Sequence of chain 1.G:
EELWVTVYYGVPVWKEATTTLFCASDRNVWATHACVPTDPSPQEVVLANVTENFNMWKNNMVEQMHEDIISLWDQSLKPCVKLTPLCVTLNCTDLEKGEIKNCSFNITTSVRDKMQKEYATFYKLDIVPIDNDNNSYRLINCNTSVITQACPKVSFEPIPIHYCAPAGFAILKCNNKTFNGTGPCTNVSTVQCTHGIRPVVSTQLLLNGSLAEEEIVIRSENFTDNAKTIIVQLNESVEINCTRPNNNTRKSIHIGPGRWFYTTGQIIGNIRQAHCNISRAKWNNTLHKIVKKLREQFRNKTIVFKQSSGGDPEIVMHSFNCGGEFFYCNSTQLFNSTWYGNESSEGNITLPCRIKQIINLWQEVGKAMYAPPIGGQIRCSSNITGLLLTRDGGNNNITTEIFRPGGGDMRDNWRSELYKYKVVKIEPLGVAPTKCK

This small molecule binds to this protein.
Small molecule (SMILES): CC(=O)N[C@@H]1[C@@H](O)[C@H](O)[C@@H](CO)O[C@H]1O

Binding-site contacts:
Ligand atom C3 contacts residue ASN435 of chain 1.G at 3.9 Å.
Ligand atom O7 contacts residue GLU1 of chain 1.L at 4.1 Å.
Ligand atom N2 contacts residue GLU1 of chain 1.L at 3.9 Å.
Ligand atom C2 contacts residue GLU1 of chain 1.L at 4.5 Å.
Ligand atom C1 contacts residue ASN435 of chain 1.G at 1.5 Å.
Ligand atom C2 contacts residue ASN435 of chain 1.G at 2.5 Å.
Ligand atom O5 contacts residue ASN435 of chain 1.G at 2.5 Å (h-bond).
Ligand atom N2 contacts residue ASN435 of chain 1.G at 3.0 Å (h-bond).
Ligand atom C8 contacts residue ILE2 of chain 1.L at 3.8 Å (hydrophobic).
Ligand atom C3 contacts residue GLU1 of chain 1.L at 4.3 Å.
Ligand atom C4 contacts residue ASN435 of chain 1.G at 4.4 Å.
Ligand atom C8 contacts residue ASN435 of chain 1.G at 4.5 Å.
Ligand atom C8 contacts residue GLU1 of chain 1.L at 3.1 Å.
Ligand atom O5 contacts residue GLU1 of chain 1.L at 4.3 Å.
Ligand atom C5 contacts residue GLU1 of chain 1.L at 4.0 Å.
Ligand atom C5 contacts residue ASN435 of chain 1.G at 3.8 Å.
Ligand atom O7 contacts residue ASN435 of chain 1.G at 3.1 Å (h-bond).
Ligand atom C7 contacts residue ASN435 of chain 1.G at 3.3 Å.
Ligand atom C1 contacts residue GLU1 of chain 1.L at 3.9 Å.
Ligand atom C7 contacts residue GLU1 of chain 1.L at 3.7 Å.

Sequence of chain 1.L:
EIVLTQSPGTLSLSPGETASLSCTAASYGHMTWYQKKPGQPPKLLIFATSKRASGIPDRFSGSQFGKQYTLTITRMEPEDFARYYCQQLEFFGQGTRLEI